Binding-site contacts:
Ligand atom C06 contacts residue VAL72 of chain 1.C at 3.4 Å (hydrophobic).
Ligand atom O18 contacts residue ASP181 of chain 1.C at 3.1 Å.
Ligand atom C06 contacts residue GLU120 of chain 1.C at 3.4 Å.
Ligand atom C14 contacts residue ASP181 of chain 1.C at 3.5 Å.
Ligand atom C14 contacts residue ILE180 of chain 1.C at 3.5 Å (hydrophobic).
Ligand atom O19 contacts residue ASP181 of chain 1.C at 3.2 Å (salt-bridge).
Ligand atom O22 contacts residue VAL72 of chain 1.C at 3.3 Å.
Ligand atom C16 contacts residue ASP181 of chain 1.C at 3.4 Å.
Ligand atom O21 contacts residue ILE122 of chain 1.C at 2.9 Å (h-bond).
Ligand atom O20 contacts residue VAL72 of chain 1.C at 3.9 Å.
Ligand atom C10 contacts residue ILE180 of chain 1.C at 3.8 Å (hydrophobic).
Ligand atom O19 contacts residue GLU87 of chain 1.C at 3.9 Å.
Ligand atom C17 contacts residue ASP181 of chain 1.C at 3.2 Å.
Ligand atom C02 contacts residue ILE180 of chain 1.C at 3.9 Å (hydrophobic).
Ligand atom C15 contacts residue ASP181 of chain 1.C at 3.1 Å.
Ligand atom C11 contacts residue ILE180 of chain 1.C at 3.4 Å (hydrophobic).
Ligand atom C04 contacts residue VAL72 of chain 1.C at 3.8 Å (hydrophobic).
Ligand atom C05 contacts residue VAL72 of chain 1.C at 3.9 Å (hydrophobic).
Ligand atom O19 contacts residue PHE119 of chain 1.C at 2.8 Å.
Ligand atom C15 contacts residue PHE119 of chain 1.C at 3.6 Å (hydrophobic).
Ligand atom C14 contacts residue PHE119 of chain 1.C at 3.9 Å (hydrophobic).
Ligand atom C04 contacts residue GLU120 of chain 1.C at 3.1 Å.
Ligand atom C02 contacts residue ILE101 of chain 1.C at 3.9 Å (hydrophobic).
Ligand atom O22 contacts residue TYR121 of chain 1.C at 3.1 Å.
Ligand atom C13 contacts residue ILE180 of chain 1.C at 3.7 Å (hydrophobic).
Ligand atom O22 contacts residue ILE122 of chain 1.C at 2.3 Å (h-bond).
Ligand atom C12 contacts residue ILE180 of chain 1.C at 3.6 Å (hydrophobic).
Ligand atom C06 contacts residue ILE122 of chain 1.C at 3.6 Å (hydrophobic).
Ligand atom O09 contacts residue MET169 of chain 1.C at 3.0 Å.
Ligand atom O20 contacts residue VAL59 of chain 1.C at 3.0 Å.
Ligand atom C07 contacts residue ILE180 of chain 1.C at 3.2 Å (hydrophobic).
Ligand atom C17 contacts residue LYS74 of chain 1.C at 3.6 Å.
Ligand atom O18 contacts residue GLU87 of chain 1.C at 3.7 Å.
Ligand atom C04 contacts residue ILE101 of chain 1.C at 3.5 Å (hydrophobic).
Ligand atom O18 contacts residue LYS74 of chain 1.C at 2.4 Å (salt-bridge).
Ligand atom C08 contacts residue ILE180 of chain 1.C at 3.7 Å (hydrophobic).
Ligand atom O22 contacts residue GLU120 of chain 1.C at 2.8 Å (salt-bridge).
Ligand atom C10 contacts residue MET169 of chain 1.C at 3.5 Å (hydrophobic).
Ligand atom C05 contacts residue ILE122 of chain 1.C at 3.8 Å (hydrophobic).
Ligand atom C03 contacts residue MET169 of chain 1.C at 3.9 Å (hydrophobic).

Sequence of chain 1.C:
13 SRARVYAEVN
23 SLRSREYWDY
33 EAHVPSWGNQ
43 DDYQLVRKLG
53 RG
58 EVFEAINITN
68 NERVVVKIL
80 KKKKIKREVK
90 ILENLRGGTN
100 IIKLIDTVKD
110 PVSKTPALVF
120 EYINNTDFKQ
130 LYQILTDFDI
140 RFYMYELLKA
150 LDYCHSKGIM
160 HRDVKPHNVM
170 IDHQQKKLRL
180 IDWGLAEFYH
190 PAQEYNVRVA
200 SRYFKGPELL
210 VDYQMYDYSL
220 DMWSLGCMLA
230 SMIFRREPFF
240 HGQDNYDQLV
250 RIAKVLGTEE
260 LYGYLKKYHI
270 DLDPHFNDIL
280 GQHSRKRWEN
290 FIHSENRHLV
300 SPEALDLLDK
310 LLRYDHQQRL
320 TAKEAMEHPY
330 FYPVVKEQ

This small molecule binds to this protein.
Small molecule (SMILES): O=C1C=C2C[C@]3(O)COc4c(ccc(O)c4O)C3=C2C=C1O